This small molecule binds to this protein.
Small molecule (SMILES): COCCCOc1cc(C(=O)N(C[C@@H]2CNC[C@H]2NS(=O)(=O)Cc2ccccc2)C(C)C)ccc1OC

Binding-site contacts:
Ligand atom O37 contacts residue SER84 of chain 1.A at 3.2 Å (h-bond).
Ligand atom C24 contacts residue THR18 of chain 1.A at 3.3 Å.
Ligand atom C18 contacts residue GLY40 of chain 1.A at 3.5 Å.
Ligand atom C30 contacts residue PRO118 of chain 1.A at 3.7 Å (hydrophobic).
Ligand atom C16 contacts residue PRO118 of chain 1.A at 3.7 Å (hydrophobic).
Ligand atom C24 contacts residue SER230 of chain 1.A at 3.3 Å.
Ligand atom C13 contacts residue PHE124 of chain 1.A at 3.6 Å (hydrophobic).
Ligand atom C31 contacts residue THR18 of chain 1.A at 3.4 Å.
Ligand atom N10 contacts residue GLY40 of chain 1.A at 3.7 Å.
Ligand atom C25 contacts residue GLY228 of chain 1.A at 3.3 Å.
Ligand atom N10 contacts residue ASP226 of chain 1.A at 2.8 Å (salt-bridge).
Ligand atom O36 contacts residue THR85 of chain 1.A at 3.3 Å (h-bond).
Ligand atom C18 contacts residue ASP38 of chain 1.A at 3.2 Å.
Ligand atom C22 contacts residue VAL36 of chain 1.A at 3.7 Å (hydrophobic).
Ligand atom C8 contacts residue GLY228 of chain 1.A at 3.7 Å.
Ligand atom C11 contacts residue ILE305 of chain 1.A at 3.6 Å (hydrophobic).
Ligand atom C1 contacts residue THR85 of chain 1.A at 3.4 Å.
Ligand atom C31 contacts residue THR227 of chain 1.A at 3.5 Å.
Ligand atom N10 contacts residue ASP38 of chain 1.A at 2.8 Å (salt-bridge).
Ligand atom O21 contacts residue PHE124 of chain 1.A at 3.6 Å.
Ligand atom O19 contacts residue GLN19 of chain 1.A at 3.6 Å.
Ligand atom C18 contacts residue ASP226 of chain 1.A at 3.7 Å.
Ligand atom C33 contacts residue LEU224 of chain 1.A at 3.7 Å (hydrophobic).
Ligand atom C17 contacts residue ASP226 of chain 1.A at 3.5 Å.
Ligand atom C27 contacts residue VAL127 of chain 1.A at 3.6 Å (hydrophobic).
Ligand atom C25 contacts residue VAL36 of chain 1.A at 3.7 Å (hydrophobic).
Ligand atom O37 contacts residue TYR83 of chain 1.A at 3.4 Å.
Ligand atom C3 contacts residue TYR83 of chain 1.A at 3.7 Å (hydrophobic).
Ligand atom C28 contacts residue ILE305 of chain 1.A at 3.7 Å (hydrophobic).
Ligand atom C31 contacts residue ALA229 of chain 1.A at 3.4 Å (hydrophobic).
Ligand atom C33 contacts residue GLY40 of chain 1.A at 3.6 Å.
Ligand atom C22 contacts residue GLY228 of chain 1.A at 3.7 Å.
Ligand atom O12 contacts residue THR85 of chain 1.A at 2.7 Å (h-bond).
Ligand atom O36 contacts residue SER84 of chain 1.A at 3.4 Å (h-bond).
Ligand atom C17 contacts residue ASP38 of chain 1.A at 3.3 Å.
Ligand atom O23 contacts residue TYR20 of chain 1.A at 3.1 Å (h-bond).
Ligand atom O21 contacts residue GLN19 of chain 1.A at 3.7 Å.
Ligand atom C17 contacts residue GLY228 of chain 1.A at 3.4 Å.
Ligand atom O23 contacts residue THR18 of chain 1.A at 3.5 Å (h-bond).
Ligand atom O23 contacts residue GLN19 of chain 1.A at 3.5 Å.

Sequence of chain 1.A:
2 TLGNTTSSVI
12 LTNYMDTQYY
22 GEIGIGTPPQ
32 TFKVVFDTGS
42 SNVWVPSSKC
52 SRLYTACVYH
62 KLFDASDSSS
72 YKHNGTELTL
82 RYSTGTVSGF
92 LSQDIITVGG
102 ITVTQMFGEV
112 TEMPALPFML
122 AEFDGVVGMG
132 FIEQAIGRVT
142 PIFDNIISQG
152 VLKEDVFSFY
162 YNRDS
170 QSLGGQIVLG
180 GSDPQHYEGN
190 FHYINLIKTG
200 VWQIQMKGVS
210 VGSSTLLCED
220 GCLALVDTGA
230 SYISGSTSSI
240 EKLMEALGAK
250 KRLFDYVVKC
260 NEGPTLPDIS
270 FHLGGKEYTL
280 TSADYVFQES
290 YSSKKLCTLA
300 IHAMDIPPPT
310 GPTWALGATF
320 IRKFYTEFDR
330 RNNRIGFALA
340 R